Binding-site contacts:
Ligand atom O5 contacts residue ASN116 of chain 1.A at 2.3 Å (h-bond).
Ligand atom C1 contacts residue TYR133 of chain 1.A at 3.7 Å (hydrophobic).
Ligand atom N2 contacts residue THR105 of chain 1.A at 4.5 Å.
Ligand atom N2 contacts residue LEU135 of chain 1.A at 4.5 Å.
Ligand atom C7 contacts residue LEU135 of chain 1.A at 4.1 Å (hydrophobic).
Ligand atom C7 contacts residue THR105 of chain 1.A at 3.7 Å.
Ligand atom C5 contacts residue ASN116 of chain 1.A at 3.6 Å.
Ligand atom C3 contacts residue ASN116 of chain 1.A at 3.8 Å.
Ligand atom O7 contacts residue VAL106 of chain 1.A at 3.9 Å.
Ligand atom C5 contacts residue TYR133 of chain 1.A at 4.0 Å (hydrophobic).
Ligand atom C8 contacts residue ASN116 of chain 1.A at 4.4 Å.
Ligand atom N2 contacts residue ASN116 of chain 1.A at 3.0 Å (h-bond).
Ligand atom C2 contacts residue ASN116 of chain 1.A at 2.5 Å.
Ligand atom C2 contacts residue TYR133 of chain 1.A at 4.3 Å (hydrophobic).
Ligand atom C7 contacts residue VAL106 of chain 1.A at 4.2 Å (hydrophobic).
Ligand atom C3 contacts residue TYR133 of chain 1.A at 4.1 Å (hydrophobic).
Ligand atom O7 contacts residue THR105 of chain 1.A at 2.9 Å (h-bond).
Ligand atom O5 contacts residue TYR133 of chain 1.A at 4.2 Å.
Ligand atom C8 contacts residue VAL106 of chain 1.A at 3.9 Å (hydrophobic).
Ligand atom C4 contacts residue ASN116 of chain 1.A at 4.2 Å.
Ligand atom N2 contacts residue TYR133 of chain 1.A at 4.1 Å.
Ligand atom C8 contacts residue LEU135 of chain 1.A at 3.9 Å (hydrophobic).
Ligand atom O6 contacts residue TYR133 of chain 1.A at 4.0 Å.
Ligand atom C7 contacts residue ASN116 of chain 1.A at 3.1 Å.
Ligand atom O7 contacts residue ASN116 of chain 1.A at 2.9 Å (h-bond).
Ligand atom C8 contacts residue THR105 of chain 1.A at 4.4 Å.
Ligand atom C1 contacts residue ASN116 of chain 1.A at 1.4 Å.

Sequence of chain 1.A:
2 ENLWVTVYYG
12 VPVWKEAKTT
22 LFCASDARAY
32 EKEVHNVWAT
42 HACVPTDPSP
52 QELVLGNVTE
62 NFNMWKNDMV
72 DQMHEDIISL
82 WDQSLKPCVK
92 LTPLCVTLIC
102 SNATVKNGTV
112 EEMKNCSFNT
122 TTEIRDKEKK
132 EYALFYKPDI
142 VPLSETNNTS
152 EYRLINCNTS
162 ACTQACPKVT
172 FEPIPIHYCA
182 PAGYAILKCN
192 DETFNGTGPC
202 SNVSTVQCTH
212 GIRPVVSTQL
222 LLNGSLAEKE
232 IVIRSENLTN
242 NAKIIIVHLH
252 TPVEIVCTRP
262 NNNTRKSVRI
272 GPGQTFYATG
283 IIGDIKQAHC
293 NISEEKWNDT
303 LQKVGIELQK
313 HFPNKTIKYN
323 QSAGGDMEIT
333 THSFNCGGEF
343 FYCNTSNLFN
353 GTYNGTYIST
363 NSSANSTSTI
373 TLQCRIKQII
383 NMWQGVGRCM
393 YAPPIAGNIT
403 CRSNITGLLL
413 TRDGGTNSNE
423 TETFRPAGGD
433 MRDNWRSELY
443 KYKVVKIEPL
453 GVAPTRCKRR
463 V

A small-molecule ligand and the protein it binds are described below.
Small molecule (SMILES): CC(=O)N[C@H]1[C@H](O[C@H]2[C@H](O)[C@@H](NC(C)=O)CO[C@@H]2CO)O[C@H](CO)[C@@H](O)[C@@H]1O